Binding-site contacts:
Ligand atom C1 contacts residue ILE170 of chain 1.B at 3.9 Å (hydrophobic).
Ligand atom O4 contacts residue GLY74 of chain 1.B at 3.8 Å.
Ligand atom O3P contacts residue LYS237 of chain 1.B at 2.9 Å (salt-bridge).
Ligand atom C2 contacts residue ASP192 of chain 1.B at 3.3 Å.
Ligand atom O5 contacts residue ILE159 of chain 1.B at 3.9 Å.
Ligand atom C2' contacts residue ILE170 of chain 1.B at 3.5 Å (hydrophobic).
Ligand atom P contacts residue GLU75 of chain 1.B at 3.7 Å.
Ligand atom C2' contacts residue LEU125 of chain 1.B at 3.8 Å (hydrophobic).
Ligand atom P contacts residue LYS237 of chain 1.B at 3.9 Å.
Ligand atom P contacts residue THR169 of chain 1.B at 3.6 Å.
Ligand atom C1' contacts residue PHE73 of chain 1.B at 3.3 Å (hydrophobic).
Ligand atom O1P contacts residue ALA76 of chain 1.B at 2.9 Å (h-bond).
Ligand atom C22 contacts residue GLY195 of chain 1.B at 3.4 Å.
Ligand atom O4 contacts residue PHE73 of chain 1.B at 3.6 Å.
Ligand atom O3P contacts residue THR169 of chain 1.B at 3.5 Å (h-bond).
Ligand atom O2P contacts residue GLU75 of chain 1.B at 2.9 Å (salt-bridge).
Ligand atom O3 contacts residue LEU194 of chain 1.B at 3.7 Å.
Ligand atom O4 contacts residue THR169 of chain 1.B at 3.6 Å.
Ligand atom C3 contacts residue GLY160 of chain 1.B at 3.9 Å.
Ligand atom O2 contacts residue PHE73 of chain 1.B at 3.7 Å.
Ligand atom C1 contacts residue ASP192 of chain 1.B at 3.5 Å.
Ligand atom C4 contacts residue PHE73 of chain 1.B at 3.7 Å (hydrophobic).
Ligand atom O3 contacts residue GLY160 of chain 1.B at 3.5 Å (h-bond).
Ligand atom O2P contacts residue GLY74 of chain 1.B at 3.6 Å.
Ligand atom O2 contacts residue LEU194 of chain 1.B at 3.7 Å.
Ligand atom O3' contacts residue GLY160 of chain 1.B at 3.8 Å.
Ligand atom O3 contacts residue ILE193 of chain 1.B at 3.9 Å.
Ligand atom C22 contacts residue PHE73 of chain 1.B at 3.9 Å (hydrophobic).
Ligand atom C3 contacts residue ASP192 of chain 1.B at 3.2 Å.
Ligand atom O3 contacts residue ASP192 of chain 1.B at 2.6 Å (salt-bridge).
Ligand atom C22 contacts residue LEU194 of chain 1.B at 3.3 Å (hydrophobic).
Ligand atom O3' contacts residue ASP192 of chain 1.B at 2.7 Å (salt-bridge).
Ligand atom O2P contacts residue THR169 of chain 1.B at 2.6 Å (h-bond).
Ligand atom C5 contacts residue GLY160 of chain 1.B at 3.6 Å.
Ligand atom O1P contacts residue GLU75 of chain 1.B at 3.5 Å (salt-bridge).
Ligand atom O3 contacts residue GLY158 of chain 1.B at 4.0 Å.
Ligand atom C5 contacts residue ILE159 of chain 1.B at 3.6 Å (hydrophobic).
Ligand atom O5 contacts residue GLY158 of chain 1.B at 3.9 Å.
Ligand atom O2 contacts residue ASP192 of chain 1.B at 3.8 Å.
Ligand atom C2 contacts residue PHE73 of chain 1.B at 4.0 Å (hydrophobic).

A protein and the small-molecule ligand that binds it are described below.
Small molecule (SMILES): CC(C)CC(=O)C(O)(O)[C@@H](O)COP(=O)(O)O

Sequence of chain 1.B:
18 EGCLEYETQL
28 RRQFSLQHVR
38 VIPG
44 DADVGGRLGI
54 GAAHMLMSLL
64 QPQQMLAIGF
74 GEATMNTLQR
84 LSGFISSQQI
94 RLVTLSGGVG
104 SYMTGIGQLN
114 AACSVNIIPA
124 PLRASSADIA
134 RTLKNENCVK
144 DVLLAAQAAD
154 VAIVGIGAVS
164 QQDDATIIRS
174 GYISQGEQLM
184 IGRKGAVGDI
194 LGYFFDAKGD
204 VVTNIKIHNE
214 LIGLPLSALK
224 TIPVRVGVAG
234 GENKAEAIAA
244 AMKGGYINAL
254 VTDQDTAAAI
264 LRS